Binding-site contacts:
Ligand atom C1 contacts residue GLU387 of chain 1.B at 3.1 Å.
Ligand atom C2 contacts residue GLU206 of chain 1.B at 3.8 Å.
Ligand atom N10 contacts residue TYR322 of chain 1.B at 3.5 Å (h-bond).
Ligand atom C4 contacts residue GLU432 of chain 1.B at 3.5 Å.
Ligand atom C3 contacts residue HIS150 of chain 1.B at 3.8 Å.
Ligand atom O3 contacts residue TRP425 of chain 1.B at 3.7 Å.
Ligand atom O2 contacts residue GLU387 of chain 1.B at 2.7 Å (salt-bridge).
Ligand atom C5 contacts residue GLU387 of chain 1.B at 3.7 Å.
Ligand atom C7 contacts residue ACT1 of chain 1.G at 3.6 Å.
Ligand atom C8 contacts residue TYR322 of chain 1.B at 3.0 Å (hydrophobic).
Ligand atom O2 contacts residue GLU206 of chain 1.B at 3.6 Å (salt-bridge).
Ligand atom O6 contacts residue PHE441 of chain 1.B at 3.6 Å.
Ligand atom C1 contacts residue GLU206 of chain 1.B at 3.5 Å.
Ligand atom N1 contacts residue GLU206 of chain 1.B at 2.6 Å (salt-bridge).
Ligand atom C7 contacts residue GLU206 of chain 1.B at 3.5 Å.
Ligand atom O3 contacts residue GLN18 of chain 1.B at 2.5 Å (h-bond).
Ligand atom O4 contacts residue GLU432 of chain 1.B at 2.6 Å (salt-bridge).
Ligand atom N10 contacts residue GLU387 of chain 1.B at 3.3 Å (salt-bridge).
Ligand atom C4 contacts residue TRP425 of chain 1.B at 3.9 Å (hydrophobic).
Ligand atom C8 contacts residue GLU387 of chain 1.B at 3.9 Å.
Ligand atom C2 contacts residue GLU387 of chain 1.B at 3.4 Å.
Ligand atom O2 contacts residue ASN205 of chain 1.B at 3.0 Å (h-bond).
Ligand atom N1 contacts residue GLU387 of chain 1.B at 3.7 Å.
Ligand atom O6 contacts residue GLU432 of chain 1.B at 2.5 Å (salt-bridge).
Ligand atom C5 contacts residue TRP425 of chain 1.B at 3.7 Å (hydrophobic).
Ligand atom C6 contacts residue GLU432 of chain 1.B at 3.5 Å.
Ligand atom O3 contacts residue TRP433 of chain 1.B at 3.0 Å (h-bond).
Ligand atom O4 contacts residue TRP425 of chain 1.B at 3.1 Å (h-bond).
Ligand atom O6 contacts residue TRP361 of chain 1.B at 3.5 Å.
Ligand atom C7 contacts residue TYR322 of chain 1.B at 3.3 Å (hydrophobic).
Ligand atom O2 contacts residue HIS150 of chain 1.B at 3.3 Å (h-bond).
Ligand atom O3 contacts residue HIS150 of chain 1.B at 2.9 Å (h-bond).
Ligand atom C6 contacts residue PHE441 of chain 1.B at 3.3 Å (hydrophobic).
Ligand atom C2 contacts residue TRP151 of chain 1.B at 3.8 Å (hydrophobic).
Ligand atom O4 contacts residue TRP433 of chain 1.B at 3.9 Å.
Ligand atom C3 contacts residue TRP425 of chain 1.B at 3.8 Å (hydrophobic).
Ligand atom C5 contacts residue TYR322 of chain 1.B at 3.4 Å (hydrophobic).
Ligand atom C3 contacts residue GLN18 of chain 1.B at 3.7 Å.
Ligand atom O4 contacts residue GLN18 of chain 1.B at 2.9 Å (h-bond).
Ligand atom C3 contacts residue GLU387 of chain 1.B at 3.7 Å.

The small molecule below binds the protein below.
Small molecule (SMILES): OC[C@@H]1[C@@H](O)[C@H](O)[C@@H](O)c2[nH]cc[n+]21

Sequence of chain 1.B:
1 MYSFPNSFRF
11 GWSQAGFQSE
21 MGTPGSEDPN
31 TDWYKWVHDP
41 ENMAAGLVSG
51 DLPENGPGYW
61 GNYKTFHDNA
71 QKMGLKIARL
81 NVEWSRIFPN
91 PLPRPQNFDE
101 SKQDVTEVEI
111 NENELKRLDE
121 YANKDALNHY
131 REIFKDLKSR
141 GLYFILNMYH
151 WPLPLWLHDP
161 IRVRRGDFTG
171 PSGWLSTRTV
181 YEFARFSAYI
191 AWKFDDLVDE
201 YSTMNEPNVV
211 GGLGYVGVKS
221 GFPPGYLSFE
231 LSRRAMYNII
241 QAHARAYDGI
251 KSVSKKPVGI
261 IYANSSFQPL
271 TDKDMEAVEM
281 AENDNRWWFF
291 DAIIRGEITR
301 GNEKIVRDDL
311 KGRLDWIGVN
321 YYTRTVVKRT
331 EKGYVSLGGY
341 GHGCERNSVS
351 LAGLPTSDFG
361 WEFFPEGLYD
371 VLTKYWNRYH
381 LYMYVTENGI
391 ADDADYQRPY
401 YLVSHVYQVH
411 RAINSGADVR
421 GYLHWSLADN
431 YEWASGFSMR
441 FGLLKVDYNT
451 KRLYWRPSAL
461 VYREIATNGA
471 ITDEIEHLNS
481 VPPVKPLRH